Sequence of chain 1.YA:
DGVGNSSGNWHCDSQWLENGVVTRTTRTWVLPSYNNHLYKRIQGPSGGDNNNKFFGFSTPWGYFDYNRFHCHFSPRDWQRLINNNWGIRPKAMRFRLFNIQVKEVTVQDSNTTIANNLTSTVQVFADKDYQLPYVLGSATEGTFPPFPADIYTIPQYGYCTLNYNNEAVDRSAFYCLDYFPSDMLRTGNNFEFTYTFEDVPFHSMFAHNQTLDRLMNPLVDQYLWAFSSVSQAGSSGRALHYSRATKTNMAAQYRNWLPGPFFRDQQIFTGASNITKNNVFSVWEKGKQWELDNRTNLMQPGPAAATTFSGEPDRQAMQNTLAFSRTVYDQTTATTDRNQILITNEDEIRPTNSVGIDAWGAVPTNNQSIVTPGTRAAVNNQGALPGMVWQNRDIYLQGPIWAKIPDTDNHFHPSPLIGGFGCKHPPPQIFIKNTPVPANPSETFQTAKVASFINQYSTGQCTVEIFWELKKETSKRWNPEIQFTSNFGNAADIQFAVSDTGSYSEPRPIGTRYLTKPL

Binding-site contacts:
Ligand atom N1 contacts residue PRO217 of chain 1.XA at 4.1 Å.
Ligand atom C2 contacts residue PRO430 of chain 1.XA at 3.8 Å (hydrophobic).
Ligand atom C6 contacts residue SER431 of chain 1.XA at 3.8 Å.
Ligand atom O5' contacts residue HIS429 of chain 1.XA at 4.2 Å.
Ligand atom C5 contacts residue PRO217 of chain 1.XA at 3.8 Å (hydrophobic).
Ligand atom C5 contacts residue SER431 of chain 1.XA at 4.0 Å.
Ligand atom C4 contacts residue PRO217 of chain 1.XA at 3.8 Å (hydrophobic).
Ligand atom O4' contacts residue ASN426 of chain 1.YA at 4.0 Å.
Ligand atom N6 contacts residue GLY436 of chain 1.XA at 3.8 Å.
Ligand atom N6 contacts residue PRO432 of chain 1.XA at 4.0 Å.
Ligand atom O2P contacts residue ASP425 of chain 1.YA at 3.2 Å (salt-bridge).
Ligand atom C2' contacts residue HIS429 of chain 1.XA at 3.7 Å.
Ligand atom O2P contacts residue HIS427 of chain 1.YA at 3.1 Å.
Ligand atom N6 contacts residue SER431 of chain 1.XA at 3.3 Å.
Ligand atom C6 contacts residue PRO217 of chain 1.XA at 4.0 Å (hydrophobic).
Ligand atom N6 contacts residue PRO430 of chain 1.XA at 4.1 Å.
Ligand atom C4' contacts residue HIS429 of chain 1.XA at 3.9 Å.
Ligand atom N1 contacts residue PRO430 of chain 1.XA at 3.5 Å (h-bond).
Ligand atom N7 contacts residue SER431 of chain 1.XA at 3.8 Å.
Ligand atom N7 contacts residue ASN408 of chain 1.XA at 3.5 Å (h-bond).
Ligand atom O2P contacts residue ASN426 of chain 1.YA at 3.3 Å.
Ligand atom N1 contacts residue GLY438 of chain 1.XA at 3.7 Å.
Ligand atom C2' contacts residue PRO430 of chain 1.XA at 3.5 Å (hydrophobic).
Ligand atom N9 contacts residue ASN426 of chain 1.YA at 4.1 Å.
Ligand atom P contacts residue ASP425 of chain 1.YA at 3.7 Å.
Ligand atom C8 contacts residue ASP425 of chain 1.YA at 4.1 Å.
Ligand atom C6 contacts residue PRO430 of chain 1.XA at 3.7 Å (hydrophobic).
Ligand atom C8 contacts residue ASN426 of chain 1.YA at 3.0 Å.
Ligand atom N3 contacts residue PRO430 of chain 1.XA at 4.1 Å.
Ligand atom C5' contacts residue HIS429 of chain 1.XA at 3.1 Å.
Ligand atom C2 contacts residue GLY438 of chain 1.XA at 3.9 Å.
Ligand atom N9 contacts residue PRO217 of chain 1.XA at 4.2 Å.
Ligand atom C5' contacts residue HIS427 of chain 1.YA at 4.0 Å.
Ligand atom N6 contacts residue ASN408 of chain 1.XA at 3.9 Å.
Ligand atom O4' contacts residue HIS429 of chain 1.XA at 4.0 Å.
Ligand atom N7 contacts residue ASN426 of chain 1.YA at 3.5 Å (h-bond).
Ligand atom C2 contacts residue PRO217 of chain 1.XA at 3.8 Å (hydrophobic).
Ligand atom C3' contacts residue HIS429 of chain 1.XA at 3.7 Å.
Ligand atom N3 contacts residue PRO217 of chain 1.XA at 3.9 Å.
Ligand atom N6 contacts residue GLY438 of chain 1.XA at 4.2 Å.

Sequence of chain 1.XA:
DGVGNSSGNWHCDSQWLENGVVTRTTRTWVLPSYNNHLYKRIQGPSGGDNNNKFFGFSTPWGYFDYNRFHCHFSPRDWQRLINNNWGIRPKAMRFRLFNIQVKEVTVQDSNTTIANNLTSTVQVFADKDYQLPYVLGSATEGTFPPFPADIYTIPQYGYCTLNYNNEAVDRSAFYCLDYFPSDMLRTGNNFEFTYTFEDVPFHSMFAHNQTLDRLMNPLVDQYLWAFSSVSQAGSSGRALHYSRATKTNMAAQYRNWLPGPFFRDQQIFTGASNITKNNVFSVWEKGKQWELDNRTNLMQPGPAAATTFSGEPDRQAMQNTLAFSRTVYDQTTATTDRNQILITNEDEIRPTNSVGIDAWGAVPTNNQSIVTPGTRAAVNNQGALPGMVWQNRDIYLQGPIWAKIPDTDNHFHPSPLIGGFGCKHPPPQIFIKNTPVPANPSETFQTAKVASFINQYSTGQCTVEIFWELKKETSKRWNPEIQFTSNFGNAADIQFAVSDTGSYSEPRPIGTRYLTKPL

The protein below binds the small molecule below.
Small molecule (SMILES): Nc1ncnc2c1ncn2[C@H]1C[C@H](O)[C@@H](COP(=O)(O)O)O1